Binding-site contacts:
Ligand atom O5 contacts residue SER4 of chain 1.B at 2.3 Å (h-bond).
Ligand atom O4 contacts residue ALA5 of chain 1.B at 2.7 Å (h-bond).
Ligand atom O6 contacts residue SER4 of chain 1.B at 3.6 Å.
Ligand atom C3 contacts residue ALA5 of chain 1.B at 3.6 Å (hydrophobic).
Ligand atom C5 contacts residue THR6 of chain 1.B at 4.5 Å.
Ligand atom O3 contacts residue SER4 of chain 1.B at 4.3 Å.
Ligand atom O3 contacts residue ALA5 of chain 1.B at 4.3 Å.
Ligand atom O4 contacts residue THR6 of chain 1.B at 3.5 Å.
Ligand atom C4 contacts residue SER4 of chain 1.B at 3.4 Å.
Ligand atom C6 contacts residue SER4 of chain 1.B at 3.7 Å.
Ligand atom C4 contacts residue ALA5 of chain 1.B at 3.4 Å (hydrophobic).
Ligand atom C5 contacts residue SER4 of chain 1.B at 2.7 Å.
Ligand atom C1 contacts residue SER4 of chain 1.B at 1.5 Å.
Ligand atom C6 contacts residue ALA5 of chain 1.B at 4.1 Å (hydrophobic).
Ligand atom C3 contacts residue SER4 of chain 1.B at 3.0 Å.
Ligand atom O2 contacts residue SER4 of chain 1.B at 3.7 Å.
Ligand atom O4 contacts residue PRO7 of chain 1.B at 3.2 Å.
Ligand atom C6 contacts residue THR6 of chain 1.B at 4.1 Å.
Ligand atom C5 contacts residue ALA5 of chain 1.B at 3.4 Å (hydrophobic).
Ligand atom O4 contacts residue SER4 of chain 1.B at 4.3 Å.
Ligand atom C2 contacts residue SER4 of chain 1.B at 2.5 Å.

A protein and the small-molecule ligand that binds it are described below.
Small molecule (SMILES): OC[C@H]1O[C@H](O)[C@@H](O)[C@@H](O)[C@@H]1O

Sequence of chain 1.B:
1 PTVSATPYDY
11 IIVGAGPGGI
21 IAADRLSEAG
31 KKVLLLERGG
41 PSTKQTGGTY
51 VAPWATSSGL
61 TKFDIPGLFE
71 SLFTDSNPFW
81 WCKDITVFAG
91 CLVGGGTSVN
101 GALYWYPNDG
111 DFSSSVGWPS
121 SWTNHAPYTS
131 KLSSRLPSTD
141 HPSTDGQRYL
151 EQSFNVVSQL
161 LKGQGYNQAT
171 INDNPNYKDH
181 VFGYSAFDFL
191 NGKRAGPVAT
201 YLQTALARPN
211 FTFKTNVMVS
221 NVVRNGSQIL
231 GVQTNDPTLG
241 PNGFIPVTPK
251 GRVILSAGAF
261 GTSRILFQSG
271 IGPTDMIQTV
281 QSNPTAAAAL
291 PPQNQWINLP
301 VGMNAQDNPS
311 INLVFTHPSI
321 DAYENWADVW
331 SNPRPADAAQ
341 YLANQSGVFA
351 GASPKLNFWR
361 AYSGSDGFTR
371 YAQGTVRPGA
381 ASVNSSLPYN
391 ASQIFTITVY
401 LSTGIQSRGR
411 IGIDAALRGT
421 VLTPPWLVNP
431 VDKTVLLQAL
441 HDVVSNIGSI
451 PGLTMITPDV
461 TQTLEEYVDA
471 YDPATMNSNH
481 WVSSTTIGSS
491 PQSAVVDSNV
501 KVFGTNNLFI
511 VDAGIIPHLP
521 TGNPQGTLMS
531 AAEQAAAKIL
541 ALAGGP